This protein binds this small molecule.
Small molecule (SMILES): C[C@@H](C(=O)N1CCOCC1)N1CC[C@H](NS(=O)(=O)c2ccc(-c3ccc(Cl)s3)s2)C1=O

Binding-site contacts:
Ligand atom O1 contacts residue GLN182 of chain 1.A at 3.0 Å.
Ligand atom S3 contacts residue CYS209 of chain 1.A at 3.9 Å.
Ligand atom C1 contacts residue TRP205 of chain 1.A at 3.5 Å (hydrophobic).
Ligand atom C16 contacts residue GLY206 of chain 1.A at 3.7 Å.
Ligand atom C4 contacts residue TRP205 of chain 1.A at 3.8 Å (hydrophobic).
Ligand atom S6 contacts residue TRP205 of chain 1.A at 3.5 Å.
Ligand atom CL1 contacts residue GLY216 of chain 1.A at 3.5 Å.
Ligand atom CL1 contacts residue TYR218 of chain 1.A at 3.3 Å.
Ligand atom C9 contacts residue GLY206 of chain 1.A at 3.9 Å.
Ligand atom N2 contacts residue GLY206 of chain 1.A at 3.1 Å (h-bond).
Ligand atom C1 contacts residue ALA180 of chain 1.A at 3.7 Å (hydrophobic).
Ligand atom O3 contacts residue TRP205 of chain 1.A at 3.6 Å.
Ligand atom O5 contacts residue TYR85 of chain 1.A at 3.5 Å (h-bond).
Ligand atom C7 contacts residue GLN182 of chain 1.A at 3.8 Å.
Ligand atom S3 contacts residue GLY208 of chain 1.A at 3.5 Å (h-bond).
Ligand atom S3 contacts residue GLY206 of chain 1.A at 3.9 Å.
Ligand atom C22 contacts residue THR84 of chain 1.A at 3.2 Å.
Ligand atom C15 contacts residue GLY206 of chain 1.A at 3.0 Å.
Ligand atom C2 contacts residue GLY216 of chain 1.A at 3.8 Å.
Ligand atom C20 contacts residue LYS82 of chain 1.A at 3.5 Å.
Ligand atom C17 contacts residue TRP205 of chain 1.A at 3.7 Å (hydrophobic).
Ligand atom C2 contacts residue ALA180 of chain 1.A at 3.6 Å (hydrophobic).
Ligand atom C3 contacts residue ALA180 of chain 1.A at 3.6 Å (hydrophobic).
Ligand atom O5 contacts residue GLU83 of chain 1.A at 3.5 Å (salt-bridge).
Ligand atom C12 contacts residue GLY206 of chain 1.A at 3.4 Å.
Ligand atom C17 contacts residue GLY206 of chain 1.A at 3.8 Å.
Ligand atom C2 contacts residue ASP179 of chain 1.A at 3.6 Å.
Ligand atom CL1 contacts residue ILE217 of chain 1.A at 3.6 Å.
Ligand atom C4 contacts residue GLY206 of chain 1.A at 3.7 Å.
Ligand atom C14 contacts residue GLY206 of chain 1.A at 3.6 Å.
Ligand atom S6 contacts residue VAL203 of chain 1.A at 3.5 Å.
Ligand atom O5 contacts residue THR84 of chain 1.A at 3.1 Å.
Ligand atom C3 contacts residue GLY208 of chain 1.A at 3.7 Å.
Ligand atom C23 contacts residue TRP205 of chain 1.A at 3.7 Å (hydrophobic).
Ligand atom C17 contacts residue PHE162 of chain 1.A at 3.6 Å (hydrophobic).
Ligand atom O3 contacts residue GLY206 of chain 1.A at 3.4 Å (h-bond).
Ligand atom C9 contacts residue CYS181 of chain 1.A at 3.9 Å (hydrophobic).
Ligand atom C20 contacts residue GLU83 of chain 1.A at 3.2 Å.
Ligand atom C8 contacts residue SER185 of chain 1.A at 3.5 Å.
Ligand atom CL1 contacts residue ALA180 of chain 1.A at 3.8 Å.

Sequence of chain 1.A:
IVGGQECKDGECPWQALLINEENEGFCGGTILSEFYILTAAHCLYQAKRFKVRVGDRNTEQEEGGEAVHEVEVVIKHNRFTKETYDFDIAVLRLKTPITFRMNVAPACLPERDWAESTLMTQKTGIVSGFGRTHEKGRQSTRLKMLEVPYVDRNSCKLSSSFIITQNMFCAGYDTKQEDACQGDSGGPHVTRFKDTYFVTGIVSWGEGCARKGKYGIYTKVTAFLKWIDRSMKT